Sequence of chain 1.E:
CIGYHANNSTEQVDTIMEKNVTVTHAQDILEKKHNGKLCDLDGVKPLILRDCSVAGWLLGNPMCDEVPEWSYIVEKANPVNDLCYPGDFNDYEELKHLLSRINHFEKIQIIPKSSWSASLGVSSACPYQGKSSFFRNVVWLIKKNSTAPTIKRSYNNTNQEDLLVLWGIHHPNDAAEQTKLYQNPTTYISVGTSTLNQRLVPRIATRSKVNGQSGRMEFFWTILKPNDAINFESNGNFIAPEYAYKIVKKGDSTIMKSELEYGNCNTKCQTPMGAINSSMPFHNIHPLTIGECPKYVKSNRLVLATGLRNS

The small molecule below binds the protein below.
Small molecule (SMILES): CC(=O)N[C@H]1[C@H](O[C@H]2[C@H](O)[C@@H](NC(C)=O)CO[C@@H]2CO)O[C@H](CO)[C@@H](O[C@@H]2O[C@H](CO)[C@@H](O)[C@H](O)[C@@H]2O)[C@@H]1O

Binding-site contacts:
Ligand atom C3 contacts residue ASN169 of chain 1.C at 3.7 Å.
Ligand atom C5 contacts residue ASN240 of chain 1.C at 4.1 Å.
Ligand atom C2 contacts residue ASN240 of chain 1.C at 4.3 Å.
Ligand atom C1 contacts residue ASN240 of chain 1.C at 3.7 Å.
Ligand atom N2 contacts residue ASN240 of chain 1.C at 3.9 Å.
Ligand atom C7 contacts residue ASN169 of chain 1.C at 3.5 Å.
Ligand atom C1 contacts residue ASN169 of chain 1.C at 1.4 Å.
Ligand atom C8 contacts residue ASN240 of chain 1.C at 3.8 Å.
Ligand atom O5 contacts residue ASN169 of chain 1.C at 2.2 Å (h-bond).
Ligand atom O7 contacts residue ASN169 of chain 1.C at 3.5 Å (h-bond).
Ligand atom C4 contacts residue ASN169 of chain 1.C at 4.1 Å.
Ligand atom C8 contacts residue SER221 of chain 1.E at 3.9 Å.
Ligand atom C6 contacts residue ASN169 of chain 1.C at 4.3 Å.
Ligand atom N2 contacts residue ALA242 of chain 1.C at 4.4 Å.
Ligand atom C7 contacts residue ASN240 of chain 1.C at 4.3 Å.
Ligand atom C7 contacts residue ALA242 of chain 1.C at 4.3 Å (hydrophobic).
Ligand atom N2 contacts residue ASN169 of chain 1.C at 2.8 Å (h-bond).
Ligand atom C5 contacts residue ASN169 of chain 1.C at 3.5 Å.
Ligand atom O7 contacts residue ALA242 of chain 1.C at 4.4 Å.
Ligand atom C2 contacts residue ASN169 of chain 1.C at 2.3 Å.

Sequence of chain 1.C:
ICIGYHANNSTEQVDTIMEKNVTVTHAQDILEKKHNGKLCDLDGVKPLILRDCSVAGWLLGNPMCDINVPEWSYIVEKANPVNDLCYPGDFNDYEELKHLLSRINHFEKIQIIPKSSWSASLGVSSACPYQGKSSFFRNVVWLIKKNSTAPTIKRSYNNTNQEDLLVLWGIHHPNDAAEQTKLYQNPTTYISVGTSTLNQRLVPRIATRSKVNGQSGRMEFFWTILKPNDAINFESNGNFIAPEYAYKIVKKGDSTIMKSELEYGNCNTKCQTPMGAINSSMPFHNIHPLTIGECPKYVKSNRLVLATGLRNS